Sequence of chain 1.B:
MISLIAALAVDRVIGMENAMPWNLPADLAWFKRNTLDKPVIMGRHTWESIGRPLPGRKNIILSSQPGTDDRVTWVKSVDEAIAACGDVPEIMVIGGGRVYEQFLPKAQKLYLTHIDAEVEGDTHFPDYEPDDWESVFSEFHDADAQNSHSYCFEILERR

This small molecule binds to this protein.
Small molecule (SMILES): CN(Cc1cnc2[nH+]c(N)nc(N)c2n1)c1ccc(C(=O)N[C@@H](CCC(=O)O)C(=O)O)cc1

Binding-site contacts:
Ligand atom C15 contacts residue PHE31 of chain 1.B at 3.9 Å (hydrophobic).
Ligand atom C4A contacts residue PHE31 of chain 1.B at 3.6 Å (hydrophobic).
Ligand atom O1 contacts residue PHE31 of chain 1.B at 3.7 Å.
Ligand atom N contacts residue LEU28 of chain 1.B at 3.8 Å.
Ligand atom O1 contacts residue ARG57 of chain 1.B at 2.5 Å.
Ligand atom N1 contacts residue ASP27 of chain 1.B at 2.9 Å (salt-bridge).
Ligand atom CT contacts residue ARG57 of chain 1.B at 2.7 Å.
Ligand atom NA4 contacts residue ILE5 of chain 1.B at 3.3 Å (h-bond).
Ligand atom O contacts residue ARG52 of chain 1.B at 2.4 Å.
Ligand atom O2 contacts residue ARG57 of chain 1.B at 2.1 Å.
Ligand atom D contacts residue PHE31 of chain 1.B at 3.6 Å.
Ligand atom C12 contacts residue LEU28 of chain 1.B at 3.7 Å (hydrophobic).
Ligand atom NA4 contacts residue ALA6 of chain 1.B at 3.9 Å.
Ligand atom C16 contacts residue LEU28 of chain 1.B at 3.6 Å (hydrophobic).
Ligand atom C2 contacts residue ASP27 of chain 1.B at 3.5 Å.
Ligand atom CT contacts residue LYS32 of chain 1.B at 3.4 Å.
Ligand atom NA2 contacts residue THR113 of chain 1.B at 3.1 Å.
Ligand atom O1 contacts residue LYS32 of chain 1.B at 3.3 Å.
Ligand atom NA2 contacts residue ILE5 of chain 1.B at 3.4 Å.
Ligand atom D1 contacts residue ASP27 of chain 1.B at 2.1 Å.
Ligand atom C contacts residue LEU28 of chain 1.B at 3.6 Å (hydrophobic).
Ligand atom NA4 contacts residue PHE31 of chain 1.B at 3.2 Å.
Ligand atom C4 contacts residue PHE31 of chain 1.B at 3.3 Å (hydrophobic).
Ligand atom O2 contacts residue LYS32 of chain 1.B at 2.8 Å.
Ligand atom C2 contacts residue ALA6 of chain 1.B at 3.7 Å (hydrophobic).
Ligand atom N3 contacts residue ALA6 of chain 1.B at 3.3 Å.
Ligand atom CB contacts residue LEU28 of chain 1.B at 3.6 Å (hydrophobic).
Ligand atom CA contacts residue ARG52 of chain 1.B at 3.7 Å.
Ligand atom C11 contacts residue LEU28 of chain 1.B at 3.3 Å (hydrophobic).
Ligand atom C4 contacts residue ALA6 of chain 1.B at 3.9 Å (hydrophobic).
Ligand atom C16 contacts residue PHE31 of chain 1.B at 3.6 Å (hydrophobic).
Ligand atom CG contacts residue LEU28 of chain 1.B at 3.7 Å (hydrophobic).
Ligand atom C contacts residue ARG52 of chain 1.B at 3.0 Å.
Ligand atom N contacts residue ARG52 of chain 1.B at 3.6 Å.
Ligand atom N3 contacts residue ILE5 of chain 1.B at 3.4 Å.
Ligand atom NA2 contacts residue ALA6 of chain 1.B at 3.5 Å (h-bond).
Ligand atom N3 contacts residue ALA7 of chain 1.B at 3.8 Å.
Ligand atom N3 contacts residue PHE31 of chain 1.B at 3.5 Å.
Ligand atom NA2 contacts residue ASP27 of chain 1.B at 3.3 Å (salt-bridge).
Ligand atom D contacts residue LEU28 of chain 1.B at 3.7 Å.